A protein and the small-molecule ligand that binds it are described below.
Small molecule (SMILES): Nc1ncnc2c1ncn2[C@@H]1O[C@H](CO[P](=O)(O)O[C@H]2[C@@H](O)[C@H](n3cnc4c(N)ncnc43)O[C@@H]2CO[P](=O)(O)O[C@H]2[C@@H](O)[C@H](n3cnc4c(N)ncnc43)O[C@@H]2CO[P](=O)(O)O[C@H]2[C@@H](O)[C@H](n3cnc4c(N)ncnc43)O[C@@H]2CO[P](=O)(O)O[C@H]2[C@@H](O)[C@H](n3cnc4c(N)ncnc43)O[C@@H]2COP(=O)=O)[C@@H](O)[C@H]1O

Sequence of chain 1.B:
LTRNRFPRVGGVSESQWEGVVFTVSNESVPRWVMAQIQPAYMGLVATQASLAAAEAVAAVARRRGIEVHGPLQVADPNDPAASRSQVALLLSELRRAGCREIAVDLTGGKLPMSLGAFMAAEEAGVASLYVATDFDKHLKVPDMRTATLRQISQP

Binding-site contacts:
Ligand atom C6 contacts residue THR57 of chain 1.B at 3.5 Å.
Ligand atom C5' contacts residue THR117 of chain 1.A at 3.4 Å.
Ligand atom N1 contacts residue THR57 of chain 1.A at 2.6 Å (h-bond).
Ligand atom N6 contacts residue ALA59 of chain 1.B at 3.6 Å.
Ligand atom N1 contacts residue MET154 of chain 1.A at 3.1 Å (h-bond).
Ligand atom C2 contacts residue PRO152 of chain 1.A at 3.5 Å (hydrophobic).
Ligand atom O4' contacts residue LYS120 of chain 1.A at 3.3 Å.
Ligand atom OP2 contacts residue SER35 of chain 1.A at 2.5 Å (h-bond).
Ligand atom C6 contacts residue THR57 of chain 1.A at 3.5 Å.
Ligand atom C8 contacts residue LYS120 of chain 1.B at 3.5 Å.
Ligand atom N6 contacts residue THR57 of chain 1.B at 3.4 Å (h-bond).
Ligand atom N9 contacts residue LYS120 of chain 1.B at 3.5 Å.
Ligand atom O2' contacts residue PRO152 of chain 1.A at 3.6 Å.
Ligand atom N1 contacts residue VAL39 of chain 1.A at 3.3 Å.
Ligand atom N6 contacts residue PRO87 of chain 1.A at 3.4 Å.
Ligand atom OP1 contacts residue LEU121 of chain 1.B at 2.8 Å (h-bond).
Ligand atom N3 contacts residue SER35 of chain 1.B at 3.4 Å.
Ligand atom C2 contacts residue VAL39 of chain 1.A at 3.5 Å (hydrophobic).
Ligand atom C2 contacts residue PHE145 of chain 1.A at 3.2 Å (hydrophobic).
Ligand atom C2 contacts residue THR57 of chain 1.B at 3.5 Å.
Ligand atom N3 contacts residue PHE145 of chain 1.A at 3.4 Å.
Ligand atom N3 contacts residue SER35 of chain 1.A at 3.6 Å.
Ligand atom N6 contacts residue THR57 of chain 1.A at 3.5 Å (h-bond).
Ligand atom C4' contacts residue PHE145 of chain 1.B at 3.5 Å (hydrophobic).
Ligand atom O3' contacts residue SER35 of chain 1.A at 3.5 Å (h-bond).
Ligand atom O4' contacts residue LYS120 of chain 1.B at 3.4 Å.
Ligand atom O2' contacts residue SER35 of chain 1.A at 3.5 Å.
Ligand atom O4' contacts residue THR117 of chain 1.A at 3.6 Å.
Ligand atom N1 contacts residue THR57 of chain 1.B at 2.6 Å (h-bond).
Ligand atom OP2 contacts residue ASN36 of chain 1.A at 3.2 Å (h-bond).
Ligand atom N3 contacts residue PRO152 of chain 1.A at 3.6 Å.
Ligand atom O4' contacts residue PHE145 of chain 1.B at 3.0 Å.
Ligand atom C6 contacts residue VAL39 of chain 1.A at 3.4 Å (hydrophobic).
Ligand atom C4 contacts residue PRO152 of chain 1.A at 3.5 Å (hydrophobic).
Ligand atom OP1 contacts residue TYR140 of chain 1.A at 2.7 Å (h-bond).
Ligand atom C2 contacts residue THR57 of chain 1.A at 3.5 Å.
Ligand atom N1 contacts residue PHE145 of chain 1.A at 3.5 Å.
Ligand atom C4' contacts residue THR117 of chain 1.A at 3.5 Å.
Ligand atom P contacts residue SER35 of chain 1.A at 3.6 Å.
Ligand atom O4' contacts residue GLY119 of chain 1.B at 3.5 Å (h-bond).

Sequence of chain 1.A:
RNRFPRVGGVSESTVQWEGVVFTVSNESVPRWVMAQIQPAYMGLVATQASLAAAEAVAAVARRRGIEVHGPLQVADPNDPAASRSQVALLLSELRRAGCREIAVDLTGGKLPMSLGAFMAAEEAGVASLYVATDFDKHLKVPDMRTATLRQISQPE